A protein and the small-molecule ligand that binds it are described below.
Small molecule (SMILES): N[C@H](CCC(=O)O)C(=O)O

Sequence of chain 1.A:
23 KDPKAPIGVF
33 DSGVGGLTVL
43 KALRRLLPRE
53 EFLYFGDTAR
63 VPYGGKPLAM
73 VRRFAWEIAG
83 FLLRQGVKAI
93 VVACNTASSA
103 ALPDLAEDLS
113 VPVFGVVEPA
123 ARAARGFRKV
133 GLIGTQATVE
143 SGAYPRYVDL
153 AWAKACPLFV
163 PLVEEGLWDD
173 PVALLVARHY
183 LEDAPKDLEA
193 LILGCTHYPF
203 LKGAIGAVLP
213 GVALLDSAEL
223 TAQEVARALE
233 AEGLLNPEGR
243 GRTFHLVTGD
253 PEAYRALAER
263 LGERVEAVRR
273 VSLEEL

Binding-site contacts:
Ligand atom OE2 contacts residue TYR65 of chain 1.A at 3.4 Å (h-bond).
Ligand atom CB contacts residue HIS199 of chain 1.A at 4.0 Å.
Ligand atom N contacts residue ASP33 of chain 1.A at 2.9 Å (salt-bridge).
Ligand atom CD contacts residue SER34 of chain 1.A at 3.6 Å.
Ligand atom N contacts residue THR198 of chain 1.A at 3.0 Å (h-bond).
Ligand atom O contacts residue CYS197 of chain 1.A at 4.0 Å.
Ligand atom C contacts residue THR198 of chain 1.A at 3.9 Å.
Ligand atom OE2 contacts residue PRO64 of chain 1.A at 3.5 Å.
Ligand atom CA contacts residue SER34 of chain 1.A at 4.1 Å.
Ligand atom N contacts residue SER34 of chain 1.A at 3.5 Å (h-bond).
Ligand atom OXT contacts residue THR198 of chain 1.A at 3.0 Å (h-bond).
Ligand atom C contacts residue CYS197 of chain 1.A at 3.9 Å (hydrophobic).
Ligand atom CB contacts residue THR198 of chain 1.A at 3.7 Å.
Ligand atom CD contacts residue PRO64 of chain 1.A at 3.6 Å (hydrophobic).
Ligand atom OXT contacts residue THR98 of chain 1.A at 4.0 Å.
Ligand atom OE1 contacts residue SER34 of chain 1.A at 2.7 Å (h-bond).
Ligand atom C contacts residue ASN97 of chain 1.A at 3.7 Å.
Ligand atom CD contacts residue GLY66 of chain 1.A at 3.8 Å.
Ligand atom C contacts residue THR98 of chain 1.A at 3.6 Å.
Ligand atom O contacts residue ASN97 of chain 1.A at 3.9 Å.
Ligand atom OE1 contacts residue PRO64 of chain 1.A at 3.5 Å.
Ligand atom O contacts residue THR98 of chain 1.A at 2.7 Å (h-bond).
Ligand atom OE2 contacts residue THR137 of chain 1.A at 3.7 Å.
Ligand atom OE2 contacts residue GLY66 of chain 1.A at 2.9 Å (h-bond).
Ligand atom OXT contacts residue ASN97 of chain 1.A at 3.1 Å (h-bond).
Ligand atom CB contacts residue CYS197 of chain 1.A at 3.7 Å (hydrophobic).
Ligand atom O contacts residue THR137 of chain 1.A at 3.4 Å.
Ligand atom OXT contacts residue CYS197 of chain 1.A at 3.7 Å.
Ligand atom CG contacts residue SER34 of chain 1.A at 3.7 Å.
Ligand atom OE1 contacts residue GLY66 of chain 1.A at 3.9 Å.
Ligand atom CD contacts residue TYR65 of chain 1.A at 3.5 Å (hydrophobic).
Ligand atom CA contacts residue THR198 of chain 1.A at 3.7 Å.
Ligand atom C contacts residue CYS96 of chain 1.A at 3.6 Å (hydrophobic).
Ligand atom CA contacts residue CYS96 of chain 1.A at 3.4 Å (hydrophobic).
Ligand atom OE1 contacts residue TYR65 of chain 1.A at 2.8 Å (h-bond).
Ligand atom CA contacts residue THR98 of chain 1.A at 4.1 Å.
Ligand atom CG contacts residue HIS199 of chain 1.A at 3.9 Å.
Ligand atom N contacts residue CYS96 of chain 1.A at 3.2 Å (h-bond).
Ligand atom OXT contacts residue CYS96 of chain 1.A at 3.9 Å.
Ligand atom O contacts residue CYS96 of chain 1.A at 4.1 Å.